Binding-site contacts:
Ligand atom C4 contacts residue ASN1095 of chain 1.C at 4.2 Å.
Ligand atom O5 contacts residue PHE1100 of chain 1.C at 3.9 Å.
Ligand atom C5 contacts residue HIS1098 of chain 1.C at 4.0 Å.
Ligand atom C2 contacts residue ASN1095 of chain 1.C at 2.5 Å.
Ligand atom C1 contacts residue PHE1100 of chain 1.C at 4.3 Å (hydrophobic).
Ligand atom N2 contacts residue THR1097 of chain 1.C at 3.0 Å (h-bond).
Ligand atom C1 contacts residue ASN1095 of chain 1.C at 1.4 Å.
Ligand atom C5 contacts residue PHE1100 of chain 1.C at 4.0 Å (hydrophobic).
Ligand atom C3 contacts residue THR1097 of chain 1.C at 3.7 Å.
Ligand atom C7 contacts residue ASN1095 of chain 1.C at 3.5 Å.
Ligand atom C8 contacts residue ASN1095 of chain 1.C at 3.7 Å.
Ligand atom C8 contacts residue THR1097 of chain 1.C at 4.0 Å.
Ligand atom C5 contacts residue ASN1095 of chain 1.C at 3.7 Å.
Ligand atom C4 contacts residue HIS1098 of chain 1.C at 4.4 Å.
Ligand atom C2 contacts residue THR1097 of chain 1.C at 3.6 Å.
Ligand atom N2 contacts residue ASN1095 of chain 1.C at 2.9 Å (h-bond).
Ligand atom O3 contacts residue THR1097 of chain 1.C at 4.3 Å.
Ligand atom C3 contacts residue HIS1098 of chain 1.C at 4.1 Å.
Ligand atom C1 contacts residue THR1097 of chain 1.C at 3.9 Å.
Ligand atom C3 contacts residue ASN1095 of chain 1.C at 3.8 Å.
Ligand atom O4 contacts residue HIS1098 of chain 1.C at 4.2 Å.
Ligand atom O7 contacts residue ASN1095 of chain 1.C at 3.7 Å.
Ligand atom O5 contacts residue ASN1095 of chain 1.C at 2.4 Å (h-bond).
Ligand atom C1 contacts residue HIS1098 of chain 1.C at 4.3 Å.
Ligand atom C6 contacts residue PHE1100 of chain 1.C at 3.8 Å (hydrophobic).
Ligand atom C7 contacts residue THR1097 of chain 1.C at 4.0 Å.

A small-molecule ligand and the protein it binds are described below.
Small molecule (SMILES): CC(=O)N[C@@H]1[C@@H](O)[C@H](O)[C@@H](CO)O[C@H]1O

Sequence of chain 1.C:
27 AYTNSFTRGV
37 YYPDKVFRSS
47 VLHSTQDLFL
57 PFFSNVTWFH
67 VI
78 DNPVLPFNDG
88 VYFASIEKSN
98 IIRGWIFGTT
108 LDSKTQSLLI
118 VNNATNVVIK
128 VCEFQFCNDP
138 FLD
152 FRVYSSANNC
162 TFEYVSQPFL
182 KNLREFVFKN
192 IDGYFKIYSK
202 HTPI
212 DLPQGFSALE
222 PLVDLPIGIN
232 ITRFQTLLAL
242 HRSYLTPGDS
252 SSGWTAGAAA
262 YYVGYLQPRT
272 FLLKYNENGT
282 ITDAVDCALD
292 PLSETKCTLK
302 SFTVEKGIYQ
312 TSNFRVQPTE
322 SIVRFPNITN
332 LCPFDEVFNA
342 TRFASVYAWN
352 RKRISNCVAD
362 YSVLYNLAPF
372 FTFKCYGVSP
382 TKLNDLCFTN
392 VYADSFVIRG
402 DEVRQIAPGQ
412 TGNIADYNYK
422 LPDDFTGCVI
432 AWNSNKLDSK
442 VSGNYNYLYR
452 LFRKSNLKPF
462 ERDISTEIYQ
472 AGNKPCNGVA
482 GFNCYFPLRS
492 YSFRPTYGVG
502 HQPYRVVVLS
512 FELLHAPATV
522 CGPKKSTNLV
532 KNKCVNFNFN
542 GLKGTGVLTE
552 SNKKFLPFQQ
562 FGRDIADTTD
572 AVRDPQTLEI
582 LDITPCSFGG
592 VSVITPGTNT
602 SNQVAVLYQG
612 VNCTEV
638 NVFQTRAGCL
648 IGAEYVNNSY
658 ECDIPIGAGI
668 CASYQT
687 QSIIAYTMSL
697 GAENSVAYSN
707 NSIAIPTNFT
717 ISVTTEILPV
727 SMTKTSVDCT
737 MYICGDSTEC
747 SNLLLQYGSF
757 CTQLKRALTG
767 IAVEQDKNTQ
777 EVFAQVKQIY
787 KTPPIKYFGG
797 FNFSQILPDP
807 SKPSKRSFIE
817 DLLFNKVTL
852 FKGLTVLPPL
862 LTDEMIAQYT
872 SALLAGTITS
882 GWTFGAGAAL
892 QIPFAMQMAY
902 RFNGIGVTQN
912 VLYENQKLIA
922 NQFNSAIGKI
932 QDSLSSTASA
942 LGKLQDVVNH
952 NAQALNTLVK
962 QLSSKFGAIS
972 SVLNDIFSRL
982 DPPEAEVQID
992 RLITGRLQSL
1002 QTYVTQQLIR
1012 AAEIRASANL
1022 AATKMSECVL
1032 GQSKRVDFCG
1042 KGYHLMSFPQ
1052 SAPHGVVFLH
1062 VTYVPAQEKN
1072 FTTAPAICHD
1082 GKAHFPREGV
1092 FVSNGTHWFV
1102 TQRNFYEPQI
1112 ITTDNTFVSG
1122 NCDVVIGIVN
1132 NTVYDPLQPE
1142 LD